The small molecule below binds the protein below.
Small molecule (SMILES): Cc1cn([C@H]2C[C@H](O)[C@@H](CO[P](=O)(O)O[C@H]3C[C@H](n4cnc5c(=O)[nH]c(N)nc54)O[C@@H]3CO[P](=O)(O)O[C@H]3C[C@H](n4ccc(N)nc4=O)O[C@@H]3COP(=O)=O)O2)c(=O)[nH]c1=O

Sequence of chain 1.A:
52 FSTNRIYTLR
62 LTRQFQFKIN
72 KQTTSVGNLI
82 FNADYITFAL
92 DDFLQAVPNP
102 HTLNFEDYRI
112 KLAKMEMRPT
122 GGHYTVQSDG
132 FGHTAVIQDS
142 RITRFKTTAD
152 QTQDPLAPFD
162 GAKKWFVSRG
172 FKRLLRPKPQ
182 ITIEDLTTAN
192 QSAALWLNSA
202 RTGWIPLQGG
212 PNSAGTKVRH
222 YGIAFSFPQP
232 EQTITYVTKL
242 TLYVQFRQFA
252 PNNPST

Sequence of chain 1.E:
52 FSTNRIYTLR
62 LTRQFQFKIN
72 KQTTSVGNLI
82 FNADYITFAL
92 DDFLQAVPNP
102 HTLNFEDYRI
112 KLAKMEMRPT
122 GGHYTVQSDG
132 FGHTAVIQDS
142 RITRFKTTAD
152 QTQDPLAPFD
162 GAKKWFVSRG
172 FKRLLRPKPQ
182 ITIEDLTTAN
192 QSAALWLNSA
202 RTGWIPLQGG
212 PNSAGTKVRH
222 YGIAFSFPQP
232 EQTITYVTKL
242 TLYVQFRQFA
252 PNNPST

Binding-site contacts:
Ligand atom O6 contacts residue LYS173 of chain 1.E at 3.1 Å.
Ligand atom O2 contacts residue THR59 of chain 1.E at 3.3 Å (h-bond).
Ligand atom N7 contacts residue LEU175 of chain 1.E at 3.9 Å.
Ligand atom C5 contacts residue LEU175 of chain 1.E at 3.8 Å (hydrophobic).
Ligand atom N3 contacts residue THR59 of chain 1.E at 3.3 Å (h-bond).
Ligand atom C5 contacts residue LYS115 of chain 1.E at 3.7 Å.
Ligand atom C8 contacts residue LYS115 of chain 1.E at 4.0 Å.
Ligand atom C2 contacts residue GLN246 of chain 1.E at 3.9 Å.
Ligand atom N7 contacts residue LYS115 of chain 1.E at 2.9 Å (salt-bridge).
Ligand atom P contacts residue LYS165 of chain 1.A at 4.0 Å.
Ligand atom N7 contacts residue TYR244 of chain 1.E at 3.8 Å.
Ligand atom O3' contacts residue ARG61 of chain 1.E at 3.9 Å.
Ligand atom O6 contacts residue LYS115 of chain 1.E at 3.3 Å (salt-bridge).
Ligand atom C6 contacts residue LYS115 of chain 1.E at 3.8 Å.
Ligand atom OP2 contacts residue ARG61 of chain 1.E at 2.8 Å (salt-bridge).
Ligand atom C7 contacts residue PHE52 of chain 10.E at 3.7 Å (hydrophobic).
Ligand atom C6 contacts residue LEU175 of chain 1.E at 3.7 Å (hydrophobic).
Ligand atom O5' contacts residue TYR244 of chain 1.E at 3.9 Å.
Ligand atom O6 contacts residue LEU175 of chain 1.E at 3.9 Å.
Ligand atom N4 contacts residue LYS173 of chain 1.E at 4.0 Å.
Ligand atom OP1 contacts residue LYS165 of chain 1.A at 2.7 Å (salt-bridge).
Ligand atom O2 contacts residue GLN246 of chain 1.E at 2.7 Å (h-bond).
Ligand atom OP1 contacts residue ARG61 of chain 1.E at 4.0 Å.
Ligand atom C8 contacts residue LEU175 of chain 1.E at 3.8 Å (hydrophobic).
Ligand atom OP1 contacts residue PHE52 of chain 10.E at 3.0 Å (h-bond).
Ligand atom C5 contacts residue LYS173 of chain 1.E at 4.0 Å.
Ligand atom C8 contacts residue TYR244 of chain 1.E at 3.1 Å (hydrophobic).
Ligand atom O3' contacts residue LYS112 of chain 1.E at 3.2 Å.
Ligand atom OP2 contacts residue LYS115 of chain 1.E at 3.8 Å.
Ligand atom P contacts residue PHE52 of chain 10.E at 3.9 Å.
Ligand atom C2' contacts residue TYR244 of chain 1.E at 3.7 Å (hydrophobic).
Ligand atom N9 contacts residue LEU175 of chain 1.E at 3.7 Å.
Ligand atom P contacts residue ARG61 of chain 1.E at 3.6 Å.
Ligand atom OP2 contacts residue TYR244 of chain 1.E at 3.1 Å (h-bond).
Ligand atom OP2 contacts residue LYS165 of chain 1.A at 3.3 Å (salt-bridge).
Ligand atom C4 contacts residue LEU175 of chain 1.E at 3.7 Å (hydrophobic).
Ligand atom C1' contacts residue LYS112 of chain 1.E at 3.8 Å.
Ligand atom OP1 contacts residue LYS164 of chain 1.A at 3.4 Å.
Ligand atom C2 contacts residue THR59 of chain 1.E at 3.5 Å.
Ligand atom O4 contacts residue ARG56 of chain 10.E at 3.1 Å (salt-bridge).

Sequence of chain 10.E:
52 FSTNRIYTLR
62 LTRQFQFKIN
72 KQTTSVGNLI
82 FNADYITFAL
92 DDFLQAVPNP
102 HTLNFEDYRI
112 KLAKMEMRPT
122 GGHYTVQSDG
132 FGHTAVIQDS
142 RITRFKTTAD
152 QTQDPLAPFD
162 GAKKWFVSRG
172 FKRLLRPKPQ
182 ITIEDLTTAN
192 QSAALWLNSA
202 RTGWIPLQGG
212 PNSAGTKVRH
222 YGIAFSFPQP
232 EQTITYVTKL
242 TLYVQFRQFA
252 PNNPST